Binding-site contacts:
Ligand atom C2 contacts residue THR101 of chain 14.A at 4.4 Å.
Ligand atom O5 contacts residue ASN99 of chain 14.A at 2.4 Å (h-bond).
Ligand atom C1 contacts residue THR101 of chain 14.A at 4.5 Å.
Ligand atom C3 contacts residue ASN99 of chain 14.A at 3.8 Å.
Ligand atom C7 contacts residue ASN99 of chain 14.A at 3.8 Å.
Ligand atom O5 contacts residue PHE97 of chain 14.A at 4.1 Å.
Ligand atom O7 contacts residue ASN99 of chain 14.A at 4.4 Å.
Ligand atom C8 contacts residue PHE97 of chain 14.A at 4.1 Å (hydrophobic).
Ligand atom N2 contacts residue ASN99 of chain 14.A at 2.8 Å (h-bond).
Ligand atom C8 contacts residue THR101 of chain 14.A at 3.9 Å.
Ligand atom C7 contacts residue PHE97 of chain 14.A at 4.0 Å (hydrophobic).
Ligand atom C8 contacts residue ASN99 of chain 14.A at 4.1 Å.
Ligand atom C1 contacts residue ASN99 of chain 14.A at 1.4 Å.
Ligand atom O6 contacts residue PHE97 of chain 14.A at 4.3 Å.
Ligand atom O7 contacts residue PHE97 of chain 14.A at 3.4 Å.
Ligand atom O6 contacts residue VAL82 of chain 14.A at 4.2 Å.
Ligand atom C5 contacts residue ASN99 of chain 14.A at 3.7 Å.
Ligand atom C4 contacts residue ASN99 of chain 14.A at 4.2 Å.
Ligand atom C8 contacts residue ARG108 of chain 14.A at 3.7 Å.
Ligand atom C2 contacts residue ASN99 of chain 14.A at 2.5 Å.
Ligand atom C7 contacts residue THR101 of chain 14.A at 4.2 Å.
Ligand atom C5 contacts residue PHE97 of chain 14.A at 3.9 Å (hydrophobic).
Ligand atom C6 contacts residue PHE97 of chain 14.A at 3.6 Å (hydrophobic).
Ligand atom N2 contacts residue THR101 of chain 14.A at 3.4 Å (h-bond).

A protein and the small-molecule ligand that binds it are described below.
Small molecule (SMILES): CC(=O)N[C@H]1[C@H](O[C@H]2[C@H](O)[C@@H](NC(C)=O)CO[C@@H]2CO)O[C@H](CO)[C@@H](O[C@@H]2O[C@H](CO)[C@@H](O)[C@H](O)[C@@H]2O)[C@@H]1O

Sequence of chain 14.A:
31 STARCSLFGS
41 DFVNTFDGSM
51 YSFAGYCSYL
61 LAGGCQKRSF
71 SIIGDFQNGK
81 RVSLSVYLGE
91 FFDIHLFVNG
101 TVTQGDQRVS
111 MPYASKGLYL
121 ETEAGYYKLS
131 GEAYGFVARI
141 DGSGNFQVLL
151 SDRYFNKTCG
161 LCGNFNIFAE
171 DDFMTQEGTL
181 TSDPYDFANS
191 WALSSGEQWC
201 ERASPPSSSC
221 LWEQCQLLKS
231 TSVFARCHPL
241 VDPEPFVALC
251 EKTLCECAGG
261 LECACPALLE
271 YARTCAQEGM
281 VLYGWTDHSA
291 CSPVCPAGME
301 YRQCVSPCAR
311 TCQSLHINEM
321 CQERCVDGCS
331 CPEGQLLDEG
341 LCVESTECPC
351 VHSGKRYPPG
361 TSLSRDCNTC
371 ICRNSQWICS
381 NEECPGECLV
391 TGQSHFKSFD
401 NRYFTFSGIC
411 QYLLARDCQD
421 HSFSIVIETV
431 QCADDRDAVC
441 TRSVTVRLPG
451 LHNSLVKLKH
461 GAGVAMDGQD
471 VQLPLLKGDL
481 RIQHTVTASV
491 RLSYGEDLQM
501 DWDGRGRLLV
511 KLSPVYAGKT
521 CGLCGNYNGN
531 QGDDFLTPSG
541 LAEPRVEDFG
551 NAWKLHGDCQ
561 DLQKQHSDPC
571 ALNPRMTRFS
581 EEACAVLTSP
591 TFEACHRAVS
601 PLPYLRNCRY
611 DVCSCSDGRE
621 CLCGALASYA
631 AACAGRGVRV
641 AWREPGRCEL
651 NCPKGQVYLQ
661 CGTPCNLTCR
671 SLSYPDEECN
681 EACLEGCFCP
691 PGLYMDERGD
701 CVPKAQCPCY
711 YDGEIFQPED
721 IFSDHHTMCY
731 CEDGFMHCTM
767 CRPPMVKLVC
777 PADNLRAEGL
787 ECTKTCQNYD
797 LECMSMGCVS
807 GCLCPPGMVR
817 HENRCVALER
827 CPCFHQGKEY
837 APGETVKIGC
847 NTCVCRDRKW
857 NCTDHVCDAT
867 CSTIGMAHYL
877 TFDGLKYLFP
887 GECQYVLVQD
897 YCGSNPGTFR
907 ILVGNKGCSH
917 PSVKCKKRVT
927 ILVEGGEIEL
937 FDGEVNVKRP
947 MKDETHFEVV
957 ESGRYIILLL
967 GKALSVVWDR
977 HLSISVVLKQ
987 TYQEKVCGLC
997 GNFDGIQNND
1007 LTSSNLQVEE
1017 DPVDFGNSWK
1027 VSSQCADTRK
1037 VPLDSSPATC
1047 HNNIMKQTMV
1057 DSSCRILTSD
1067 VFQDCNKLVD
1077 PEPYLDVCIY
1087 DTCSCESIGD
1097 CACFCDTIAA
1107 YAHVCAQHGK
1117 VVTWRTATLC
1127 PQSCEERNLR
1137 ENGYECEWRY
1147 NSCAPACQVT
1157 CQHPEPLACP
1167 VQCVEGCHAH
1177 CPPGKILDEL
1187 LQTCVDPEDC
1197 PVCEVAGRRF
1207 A